A small-molecule ligand and the protein it binds are described below.
Small molecule (SMILES): CC(=O)N[C@@H]1[C@@H](O[C@@H]2O[C@H](CO)[C@H](O)[C@H](O[C@]3(C(=O)O)C[C@H](O)[C@@H](NC(C)=O)[C@H]([C@H](O)[C@H](O)CO)O3)[C@H]2O)[C@H](O)[C@@H](CO[C@]2(C(=O)O)C[C@H](O)[C@@H](NC(C)=O)[C@H]([C@H](O)[C@H](O)CO)O2)O[C@H]1O

Binding-site contacts:
Ligand atom C6 contacts residue ASN93 of chain 49.E at 3.4 Å.
Ligand atom O4 contacts residue THR291 of chain 49.E at 3.4 Å.
Ligand atom C11 contacts residue ASP85 of chain 49.A at 3.8 Å.
Ligand atom C8 contacts residue ARG77 of chain 49.E at 4.2 Å.
Ligand atom C4 contacts residue GLY78 of chain 49.E at 3.3 Å.
Ligand atom O1A contacts residue ARG77 of chain 49.E at 3.1 Å (salt-bridge).
Ligand atom O4 contacts residue TYR72 of chain 49.E at 4.2 Å.
Ligand atom C1 contacts residue SER89 of chain 49.E at 4.2 Å.
Ligand atom C3 contacts residue GLY78 of chain 49.E at 4.0 Å.
Ligand atom C4 contacts residue TYR72 of chain 49.E at 3.4 Å (hydrophobic).
Ligand atom C1 contacts residue GLY78 of chain 49.E at 4.0 Å.
Ligand atom C6 contacts residue TYR72 of chain 49.E at 3.3 Å (hydrophobic).
Ligand atom O6 contacts residue ASN93 of chain 49.E at 3.5 Å (h-bond).
Ligand atom C8 contacts residue TYR72 of chain 49.E at 4.1 Å (hydrophobic).
Ligand atom O10 contacts residue ASN293 of chain 49.E at 3.9 Å.
Ligand atom N5 contacts residue TYR72 of chain 49.E at 3.1 Å (h-bond).
Ligand atom O1B contacts residue ARG77 of chain 49.E at 2.8 Å (salt-bridge).
Ligand atom O8 contacts residue TYR72 of chain 49.E at 3.5 Å (h-bond).
Ligand atom O1A contacts residue GLY78 of chain 49.E at 3.3 Å (h-bond).
Ligand atom C3 contacts residue HIS298 of chain 49.E at 3.8 Å.
Ligand atom C3 contacts residue GLY78 of chain 49.E at 4.0 Å.
Ligand atom C4 contacts residue HIS298 of chain 49.E at 3.6 Å.
Ligand atom O4 contacts residue GLY78 of chain 49.E at 3.0 Å.
Ligand atom C2 contacts residue GLY78 of chain 49.E at 4.1 Å.
Ligand atom C5 contacts residue ASN93 of chain 49.E at 4.1 Å.
Ligand atom O4 contacts residue ILE79 of chain 49.E at 3.5 Å (h-bond).
Ligand atom O1A contacts residue TYR72 of chain 49.E at 3.5 Å.
Ligand atom O1A contacts residue SER89 of chain 49.E at 3.4 Å (h-bond).
Ligand atom O1B contacts residue TYR72 of chain 49.E at 3.8 Å.
Ligand atom O4 contacts residue HIS298 of chain 49.E at 3.0 Å (h-bond).
Ligand atom C5 contacts residue TYR72 of chain 49.E at 3.4 Å (hydrophobic).
Ligand atom C3 contacts residue VAL296 of chain 49.E at 3.7 Å (hydrophobic).
Ligand atom O1B contacts residue SER89 of chain 49.E at 4.1 Å.
Ligand atom O1B contacts residue ASN80 of chain 49.E at 4.2 Å.
Ligand atom O4 contacts residue VAL296 of chain 49.E at 4.0 Å.
Ligand atom C1 contacts residue ARG77 of chain 49.E at 3.4 Å.
Ligand atom C7 contacts residue TYR72 of chain 49.E at 3.9 Å (hydrophobic).
Ligand atom O10 contacts residue THR291 of chain 49.E at 3.8 Å.
Ligand atom O3 contacts residue GLY78 of chain 49.E at 3.6 Å.
Ligand atom C1 contacts residue TYR72 of chain 49.E at 3.8 Å (hydrophobic).

Sequence of chain 49.A:
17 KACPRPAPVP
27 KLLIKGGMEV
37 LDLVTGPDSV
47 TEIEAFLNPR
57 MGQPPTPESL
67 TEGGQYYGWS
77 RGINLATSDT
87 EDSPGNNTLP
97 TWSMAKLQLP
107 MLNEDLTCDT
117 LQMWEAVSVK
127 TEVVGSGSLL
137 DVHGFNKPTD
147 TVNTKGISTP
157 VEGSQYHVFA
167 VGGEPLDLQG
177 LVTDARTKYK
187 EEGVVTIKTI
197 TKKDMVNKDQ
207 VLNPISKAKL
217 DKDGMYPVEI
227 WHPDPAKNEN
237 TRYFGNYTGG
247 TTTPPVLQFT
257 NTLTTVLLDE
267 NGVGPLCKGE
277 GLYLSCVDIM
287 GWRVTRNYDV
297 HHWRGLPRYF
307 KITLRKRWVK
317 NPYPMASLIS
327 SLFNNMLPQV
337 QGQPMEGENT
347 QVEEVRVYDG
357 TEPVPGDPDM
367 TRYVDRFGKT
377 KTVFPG

Sequence of chain 49.E:
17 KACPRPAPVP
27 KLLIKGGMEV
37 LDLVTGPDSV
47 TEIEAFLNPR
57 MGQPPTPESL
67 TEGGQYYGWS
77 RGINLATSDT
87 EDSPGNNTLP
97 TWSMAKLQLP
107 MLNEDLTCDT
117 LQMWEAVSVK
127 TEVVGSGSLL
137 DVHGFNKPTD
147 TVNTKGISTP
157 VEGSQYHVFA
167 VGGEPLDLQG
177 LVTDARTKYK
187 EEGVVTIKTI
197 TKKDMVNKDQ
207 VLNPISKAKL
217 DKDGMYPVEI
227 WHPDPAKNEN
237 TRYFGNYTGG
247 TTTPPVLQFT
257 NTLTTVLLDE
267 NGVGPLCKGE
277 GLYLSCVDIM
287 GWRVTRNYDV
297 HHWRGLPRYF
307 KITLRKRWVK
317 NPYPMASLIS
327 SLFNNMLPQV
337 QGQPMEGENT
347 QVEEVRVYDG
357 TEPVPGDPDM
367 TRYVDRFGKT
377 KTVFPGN